This small molecule binds to this protein.
Small molecule (SMILES): CC(=O)N[C@@H]1[C@@H](O)[C@H](O)[C@@H](CO)O[C@H]1O

Binding-site contacts:
Ligand atom C8 contacts residue HIS169 of chain 1.C at 3.9 Å.
Ligand atom C7 contacts residue TRP170 of chain 1.C at 3.8 Å (hydrophobic).
Ligand atom C5 contacts residue ASN120 of chain 1.C at 3.6 Å.
Ligand atom O7 contacts residue GLU168 of chain 1.C at 3.8 Å.
Ligand atom C8 contacts residue TRP170 of chain 1.C at 3.5 Å (hydrophobic).
Ligand atom C3 contacts residue ASN120 of chain 1.C at 3.8 Å.
Ligand atom O7 contacts residue HIS169 of chain 1.C at 4.5 Å.
Ligand atom C7 contacts residue GLU168 of chain 1.C at 4.0 Å.
Ligand atom O3 contacts residue TRP170 of chain 1.C at 4.0 Å.
Ligand atom N2 contacts residue ASN120 of chain 1.C at 2.9 Å (h-bond).
Ligand atom O4 contacts residue TYR19 of chain 1.C at 4.1 Å.
Ligand atom N2 contacts residue TRP170 of chain 1.C at 4.3 Å.
Ligand atom C8 contacts residue GLU168 of chain 1.C at 3.4 Å.
Ligand atom N2 contacts residue VAL118 of chain 1.C at 4.5 Å.
Ligand atom C1 contacts residue ASN120 of chain 1.C at 1.4 Å.
Ligand atom C4 contacts residue ASN120 of chain 1.C at 4.2 Å.
Ligand atom O5 contacts residue ASN120 of chain 1.C at 2.3 Å (h-bond).
Ligand atom C7 contacts residue ASN120 of chain 1.C at 3.6 Å.
Ligand atom O3 contacts residue TYR19 of chain 1.C at 3.7 Å.
Ligand atom O7 contacts residue TRP170 of chain 1.C at 4.2 Å.
Ligand atom C8 contacts residue VAL118 of chain 1.C at 3.8 Å (hydrophobic).
Ligand atom C2 contacts residue ASN120 of chain 1.C at 2.4 Å.
Ligand atom C3 contacts residue TYR19 of chain 1.C at 3.8 Å (hydrophobic).
Ligand atom O7 contacts residue ASN120 of chain 1.C at 3.9 Å.

Sequence of chain 1.C:
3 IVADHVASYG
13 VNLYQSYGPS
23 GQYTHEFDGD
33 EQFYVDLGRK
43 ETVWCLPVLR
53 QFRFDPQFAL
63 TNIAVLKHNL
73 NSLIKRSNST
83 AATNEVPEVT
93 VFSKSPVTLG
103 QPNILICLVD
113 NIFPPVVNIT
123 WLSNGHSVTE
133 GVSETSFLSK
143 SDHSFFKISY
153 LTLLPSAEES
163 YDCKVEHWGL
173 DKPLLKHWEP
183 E